Sequence of chain 59.A:
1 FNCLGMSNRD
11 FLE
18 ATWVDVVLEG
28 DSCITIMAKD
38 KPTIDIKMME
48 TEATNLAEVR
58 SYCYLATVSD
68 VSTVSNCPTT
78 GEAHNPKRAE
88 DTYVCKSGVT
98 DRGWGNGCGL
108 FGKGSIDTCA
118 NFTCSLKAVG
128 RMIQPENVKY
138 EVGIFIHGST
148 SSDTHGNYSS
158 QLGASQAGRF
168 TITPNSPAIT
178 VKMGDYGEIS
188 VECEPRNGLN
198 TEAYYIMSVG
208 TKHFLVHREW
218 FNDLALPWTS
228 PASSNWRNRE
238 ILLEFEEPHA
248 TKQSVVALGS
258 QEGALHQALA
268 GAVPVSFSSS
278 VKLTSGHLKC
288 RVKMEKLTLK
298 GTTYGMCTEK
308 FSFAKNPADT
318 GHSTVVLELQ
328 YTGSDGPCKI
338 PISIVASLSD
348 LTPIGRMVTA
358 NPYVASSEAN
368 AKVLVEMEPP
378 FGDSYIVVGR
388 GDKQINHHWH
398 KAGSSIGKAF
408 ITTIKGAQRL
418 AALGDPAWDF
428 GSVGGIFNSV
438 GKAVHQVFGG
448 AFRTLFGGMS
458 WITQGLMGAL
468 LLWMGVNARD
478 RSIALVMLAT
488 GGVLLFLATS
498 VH

Binding-site contacts:
Ligand atom C5 contacts residue ASN154 of chain 59.A at 3.6 Å.
Ligand atom N2 contacts residue SER156 of chain 59.A at 4.2 Å.
Ligand atom N2 contacts residue ASN154 of chain 59.A at 3.0 Å (h-bond).
Ligand atom C2 contacts residue ASN154 of chain 59.A at 2.5 Å.
Ligand atom C5 contacts residue SER156 of chain 59.A at 3.9 Å.
Ligand atom C4 contacts residue ASN154 of chain 59.A at 4.2 Å.
Ligand atom C2 contacts residue SER156 of chain 59.A at 4.3 Å.
Ligand atom O7 contacts residue ASN154 of chain 59.A at 3.6 Å.
Ligand atom C3 contacts residue ASN154 of chain 59.A at 3.9 Å.
Ligand atom C7 contacts residue ASN154 of chain 59.A at 3.4 Å.
Ligand atom O5 contacts residue ASN154 of chain 59.A at 2.4 Å (h-bond).
Ligand atom C1 contacts residue SER156 of chain 59.A at 3.3 Å.
Ligand atom C8 contacts residue ASN154 of chain 59.A at 3.9 Å.
Ligand atom C1 contacts residue ASN154 of chain 59.A at 1.4 Å.
Ligand atom O5 contacts residue SER156 of chain 59.A at 3.9 Å.

The small molecule below binds the protein below.
Small molecule (SMILES): CC(=O)N[C@@H]1[C@@H](O)[C@H](O)[C@@H](CO)O[C@H]1O